A small-molecule ligand and the protein it binds are described below.
Small molecule (SMILES): CN1C(=O)[C@@](c2ccccc2)(C23CC4CC(CC(C4)C2)C3)N=C1N

Binding-site contacts:
Ligand atom C4 contacts residue ASP244 of chain 1.A at 3.7 Å.
Ligand atom C13 contacts residue TYR87 of chain 1.A at 3.9 Å (hydrophobic).
Ligand atom C6 contacts residue SER51 of chain 1.A at 3.7 Å.
Ligand atom C5 contacts residue ASP48 of chain 1.A at 4.1 Å.
Ligand atom C19 contacts residue TRP131 of chain 1.A at 3.8 Å (hydrophobic).
Ligand atom C15 contacts residue GLY246 of chain 1.A at 3.9 Å.
Ligand atom C10 contacts residue TYR87 of chain 1.A at 4.0 Å (hydrophobic).
Ligand atom N3 contacts residue GLY246 of chain 1.A at 3.7 Å.
Ligand atom C6 contacts residue ILE134 of chain 1.A at 3.6 Å (hydrophobic).
Ligand atom C7 contacts residue TRP92 of chain 1.A at 4.3 Å (hydrophobic).
Ligand atom O1 contacts residue TYR87 of chain 1.A at 4.3 Å.
Ligand atom C18 contacts residue TRP131 of chain 1.A at 3.9 Å (hydrophobic).
Ligand atom N3 contacts residue ASP48 of chain 1.A at 2.7 Å (salt-bridge).
Ligand atom C20 contacts residue LEU46 of chain 1.A at 4.0 Å (hydrophobic).
Ligand atom C6 contacts residue ASP48 of chain 1.A at 3.4 Å.
Ligand atom N3 contacts residue THR247 of chain 1.A at 4.3 Å.
Ligand atom C8 contacts residue VAL85 of chain 1.A at 4.1 Å (hydrophobic).
Ligand atom C1 contacts residue ASP244 of chain 1.A at 3.4 Å.
Ligand atom C12 contacts residue PHE124 of chain 1.A at 4.3 Å (hydrophobic).
Ligand atom C1 contacts residue THR247 of chain 1.A at 3.5 Å.
Ligand atom C18 contacts residue ILE134 of chain 1.A at 4.1 Å (hydrophobic).
Ligand atom N1 contacts residue ASP244 of chain 1.A at 3.9 Å.
Ligand atom C4 contacts residue GLY246 of chain 1.A at 4.0 Å.
Ligand atom C12 contacts residue TYR87 of chain 1.A at 3.9 Å (hydrophobic).
Ligand atom C19 contacts residue PHE124 of chain 1.A at 3.4 Å (hydrophobic).
Ligand atom C4 contacts residue ASP48 of chain 1.A at 3.4 Å.
Ligand atom C13 contacts residue PHE124 of chain 1.A at 3.9 Å (hydrophobic).
Ligand atom C18 contacts residue LEU46 of chain 1.A at 3.6 Å (hydrophobic).
Ligand atom N2 contacts residue ASP48 of chain 1.A at 2.7 Å (salt-bridge).
Ligand atom C20 contacts residue ASP48 of chain 1.A at 4.0 Å.
Ligand atom C3 contacts residue ASP48 of chain 1.A at 3.9 Å.
Ligand atom C7 contacts residue SER51 of chain 1.A at 3.7 Å.
Ligand atom C9 contacts residue TYR87 of chain 1.A at 3.4 Å (hydrophobic).
Ligand atom N3 contacts residue GLY50 of chain 1.A at 3.7 Å.
Ligand atom C17 contacts residue TRP131 of chain 1.A at 4.2 Å (hydrophobic).
Ligand atom C17 contacts residue LEU46 of chain 1.A at 3.5 Å (hydrophobic).
Ligand atom C16 contacts residue GLY246 of chain 1.A at 3.5 Å.
Ligand atom C8 contacts residue TRP92 of chain 1.A at 3.7 Å (hydrophobic).
Ligand atom C7 contacts residue ILE134 of chain 1.A at 3.6 Å (hydrophobic).
Ligand atom N3 contacts residue ASP244 of chain 1.A at 2.6 Å (salt-bridge).

Sequence of chain 1.A:
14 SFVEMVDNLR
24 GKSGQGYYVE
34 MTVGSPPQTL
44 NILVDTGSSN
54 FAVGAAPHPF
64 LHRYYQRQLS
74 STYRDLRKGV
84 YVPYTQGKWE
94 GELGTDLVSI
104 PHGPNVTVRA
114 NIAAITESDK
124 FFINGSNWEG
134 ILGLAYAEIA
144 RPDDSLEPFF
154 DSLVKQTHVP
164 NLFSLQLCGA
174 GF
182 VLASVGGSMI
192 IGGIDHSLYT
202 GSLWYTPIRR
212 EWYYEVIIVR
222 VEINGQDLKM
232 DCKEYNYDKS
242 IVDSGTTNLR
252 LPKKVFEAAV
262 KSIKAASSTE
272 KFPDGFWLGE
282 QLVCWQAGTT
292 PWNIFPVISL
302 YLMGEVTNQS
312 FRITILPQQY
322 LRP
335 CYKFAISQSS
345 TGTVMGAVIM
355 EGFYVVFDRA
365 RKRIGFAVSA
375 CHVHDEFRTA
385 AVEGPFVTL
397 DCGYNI